This small molecule binds to this protein.
Small molecule (SMILES): CC(=O)N[C@@H]1[C@@H](O)[C@H](O)[C@@H](CO)O[C@H]1O

Sequence of chain 1.C:
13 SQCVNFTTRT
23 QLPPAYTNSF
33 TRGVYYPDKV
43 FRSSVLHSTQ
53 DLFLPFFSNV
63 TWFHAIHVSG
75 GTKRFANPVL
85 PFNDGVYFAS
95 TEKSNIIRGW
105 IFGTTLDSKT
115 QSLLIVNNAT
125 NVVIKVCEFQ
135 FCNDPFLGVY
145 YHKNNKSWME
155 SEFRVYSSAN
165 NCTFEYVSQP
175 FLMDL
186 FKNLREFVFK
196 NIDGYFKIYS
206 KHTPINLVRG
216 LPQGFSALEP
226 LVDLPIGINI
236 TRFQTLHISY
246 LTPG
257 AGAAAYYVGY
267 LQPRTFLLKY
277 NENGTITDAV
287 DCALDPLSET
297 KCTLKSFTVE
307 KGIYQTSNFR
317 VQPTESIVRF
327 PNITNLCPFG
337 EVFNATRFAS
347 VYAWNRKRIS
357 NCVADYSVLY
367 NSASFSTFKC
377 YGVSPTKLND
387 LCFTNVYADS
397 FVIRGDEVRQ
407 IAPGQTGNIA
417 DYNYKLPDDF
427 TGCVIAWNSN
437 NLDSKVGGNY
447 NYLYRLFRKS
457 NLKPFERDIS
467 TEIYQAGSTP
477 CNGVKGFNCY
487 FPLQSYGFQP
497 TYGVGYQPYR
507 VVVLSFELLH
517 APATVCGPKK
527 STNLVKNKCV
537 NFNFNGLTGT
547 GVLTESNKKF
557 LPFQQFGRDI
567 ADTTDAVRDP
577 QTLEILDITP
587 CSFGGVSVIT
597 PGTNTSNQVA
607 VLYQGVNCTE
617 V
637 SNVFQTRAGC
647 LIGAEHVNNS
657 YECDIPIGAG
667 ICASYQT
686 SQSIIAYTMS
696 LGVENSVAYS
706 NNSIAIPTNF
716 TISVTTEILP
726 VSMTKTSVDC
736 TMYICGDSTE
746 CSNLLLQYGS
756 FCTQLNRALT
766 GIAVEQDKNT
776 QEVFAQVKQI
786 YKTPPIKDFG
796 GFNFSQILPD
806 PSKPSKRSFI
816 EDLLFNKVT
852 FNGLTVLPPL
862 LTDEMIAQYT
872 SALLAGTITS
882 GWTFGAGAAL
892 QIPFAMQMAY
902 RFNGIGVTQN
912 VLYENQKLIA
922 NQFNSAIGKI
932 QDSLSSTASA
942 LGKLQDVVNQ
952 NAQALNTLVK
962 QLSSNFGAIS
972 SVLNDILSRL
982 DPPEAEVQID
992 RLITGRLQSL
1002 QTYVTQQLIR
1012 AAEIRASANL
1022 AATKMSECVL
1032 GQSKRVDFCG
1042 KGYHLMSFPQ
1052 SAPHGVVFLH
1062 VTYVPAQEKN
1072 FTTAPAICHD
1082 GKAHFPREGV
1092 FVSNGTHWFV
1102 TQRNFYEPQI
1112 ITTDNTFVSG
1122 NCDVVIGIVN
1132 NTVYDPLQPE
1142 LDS

Binding-site contacts:
Ligand atom C3 contacts residue ASN328 of chain 1.C at 3.8 Å.
Ligand atom C4 contacts residue ASN328 of chain 1.C at 4.2 Å.
Ligand atom O7 contacts residue ASN328 of chain 1.C at 3.1 Å (h-bond).
Ligand atom C8 contacts residue GLN577 of chain 1.C at 3.4 Å.
Ligand atom N2 contacts residue ASN328 of chain 1.C at 2.9 Å (h-bond).
Ligand atom C7 contacts residue ASN328 of chain 1.C at 3.2 Å.
Ligand atom O5 contacts residue ASN328 of chain 1.C at 2.4 Å (h-bond).
Ligand atom C8 contacts residue ASN328 of chain 1.C at 4.4 Å.
Ligand atom C2 contacts residue ASN328 of chain 1.C at 2.5 Å.
Ligand atom C7 contacts residue GLN577 of chain 1.C at 4.1 Å.
Ligand atom C8 contacts residue THR578 of chain 1.C at 4.1 Å.
Ligand atom C1 contacts residue ASN328 of chain 1.C at 1.4 Å.
Ligand atom O7 contacts residue GLN577 of chain 1.C at 4.1 Å.
Ligand atom C5 contacts residue ASN328 of chain 1.C at 3.7 Å.